Binding-site contacts:
Ligand atom C13 contacts residue TYR128 of chain 5.A at 3.0 Å (hydrophobic).
Ligand atom C1 contacts residue ASN198 of chain 5.A at 4.0 Å.
Ligand atom C21 contacts residue MET224 of chain 5.A at 4.0 Å (hydrophobic).
Ligand atom C10 contacts residue MET221 of chain 5.A at 4.0 Å (hydrophobic).
Ligand atom N12 contacts residue TYR128 of chain 5.A at 2.5 Å (h-bond).
Ligand atom C8 contacts residue TYR197 of chain 5.A at 3.4 Å (hydrophobic).
Ligand atom C20 contacts residue VAL191 of chain 5.A at 3.5 Å (hydrophobic).
Ligand atom C10 contacts residue LEU106 of chain 5.A at 4.0 Å (hydrophobic).
Ligand atom C18 contacts residue TYR152 of chain 5.A at 3.8 Å (hydrophobic).
Ligand atom C10 contacts residue ILE104 of chain 5.A at 3.9 Å (hydrophobic).
Ligand atom C16 contacts residue ILE104 of chain 5.A at 3.7 Å (hydrophobic).
Ligand atom C15 contacts residue TYR128 of chain 5.A at 3.0 Å (hydrophobic).
Ligand atom N9 contacts residue TYR128 of chain 5.A at 4.1 Å.
Ligand atom C14 contacts residue TYR197 of chain 5.A at 4.1 Å (hydrophobic).
Ligand atom N4 contacts residue ASN219 of chain 5.A at 4.0 Å.
Ligand atom C17 contacts residue ILE104 of chain 5.A at 3.8 Å (hydrophobic).
Ligand atom C21 contacts residue ILE104 of chain 5.A at 3.5 Å (hydrophobic).
Ligand atom C13 contacts residue TYR197 of chain 5.A at 4.0 Å (hydrophobic).
Ligand atom C14 contacts residue SER126 of chain 5.A at 3.6 Å.
Ligand atom C20 contacts residue VAL188 of chain 5.A at 3.7 Å (hydrophobic).
Ligand atom C19 contacts residue VAL188 of chain 5.A at 3.5 Å (hydrophobic).
Ligand atom C18 contacts residue VAL188 of chain 5.A at 3.9 Å (hydrophobic).
Ligand atom C19 contacts residue VAL191 of chain 5.A at 4.0 Å (hydrophobic).
Ligand atom C16 contacts residue TYR128 of chain 5.A at 2.9 Å (hydrophobic).
Ligand atom C1 contacts residue DMS1 of chain 5.F at 4.1 Å.
Ligand atom C11 contacts residue ILE104 of chain 5.A at 3.5 Å (hydrophobic).
Ligand atom C11 contacts residue TYR128 of chain 5.A at 3.4 Å (hydrophobic).
Ligand atom C8 contacts residue PHE124 of chain 5.A at 3.6 Å (hydrophobic).
Ligand atom C17 contacts residue TYR128 of chain 5.A at 3.8 Å (hydrophobic).
Ligand atom C19 contacts residue TYR152 of chain 5.A at 3.9 Å (hydrophobic).
Ligand atom C10 contacts residue TYR128 of chain 5.A at 3.6 Å (hydrophobic).
Ligand atom N5 contacts residue DMS1 of chain 5.F at 3.9 Å.
Ligand atom C7 contacts residue PHE124 of chain 5.A at 3.8 Å (hydrophobic).
Ligand atom C13 contacts residue SER126 of chain 5.A at 3.7 Å.
Ligand atom C11 contacts residue MET221 of chain 5.A at 4.0 Å (hydrophobic).
Ligand atom C7 contacts residue TYR197 of chain 5.A at 3.5 Å (hydrophobic).
Ligand atom N5 contacts residue ASN219 of chain 5.A at 4.1 Å.
Ligand atom N4 contacts residue DMS1 of chain 5.F at 3.6 Å (h-bond).
Ligand atom C7 contacts residue LEU106 of chain 5.A at 4.1 Å (hydrophobic).
Ligand atom C14 contacts residue TYR128 of chain 5.A at 3.3 Å (hydrophobic).

This protein binds this small molecule.
Small molecule (SMILES): COc1ccc(N2CCN(c3cccc(C)c3)CC2)nn1

Sequence of chain 5.A:
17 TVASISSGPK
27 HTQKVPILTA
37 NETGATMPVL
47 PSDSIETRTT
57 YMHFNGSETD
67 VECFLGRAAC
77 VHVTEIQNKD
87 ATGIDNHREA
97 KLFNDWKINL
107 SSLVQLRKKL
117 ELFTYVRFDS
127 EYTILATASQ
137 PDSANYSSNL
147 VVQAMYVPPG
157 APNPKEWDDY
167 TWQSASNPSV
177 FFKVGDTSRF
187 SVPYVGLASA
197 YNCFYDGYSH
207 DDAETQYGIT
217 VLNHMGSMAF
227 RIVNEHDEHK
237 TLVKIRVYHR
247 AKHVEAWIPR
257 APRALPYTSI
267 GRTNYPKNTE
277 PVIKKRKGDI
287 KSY